The protein below binds the small molecule below.
Small molecule (SMILES): OC[C@H]1O[C@@H](O[C@H]2[C@H](O)[C@@H](O)[C@H](O)O[C@@H]2CO)[C@H](O)[C@@H](O)[C@@H]1O

Sequence of chain 1.A:
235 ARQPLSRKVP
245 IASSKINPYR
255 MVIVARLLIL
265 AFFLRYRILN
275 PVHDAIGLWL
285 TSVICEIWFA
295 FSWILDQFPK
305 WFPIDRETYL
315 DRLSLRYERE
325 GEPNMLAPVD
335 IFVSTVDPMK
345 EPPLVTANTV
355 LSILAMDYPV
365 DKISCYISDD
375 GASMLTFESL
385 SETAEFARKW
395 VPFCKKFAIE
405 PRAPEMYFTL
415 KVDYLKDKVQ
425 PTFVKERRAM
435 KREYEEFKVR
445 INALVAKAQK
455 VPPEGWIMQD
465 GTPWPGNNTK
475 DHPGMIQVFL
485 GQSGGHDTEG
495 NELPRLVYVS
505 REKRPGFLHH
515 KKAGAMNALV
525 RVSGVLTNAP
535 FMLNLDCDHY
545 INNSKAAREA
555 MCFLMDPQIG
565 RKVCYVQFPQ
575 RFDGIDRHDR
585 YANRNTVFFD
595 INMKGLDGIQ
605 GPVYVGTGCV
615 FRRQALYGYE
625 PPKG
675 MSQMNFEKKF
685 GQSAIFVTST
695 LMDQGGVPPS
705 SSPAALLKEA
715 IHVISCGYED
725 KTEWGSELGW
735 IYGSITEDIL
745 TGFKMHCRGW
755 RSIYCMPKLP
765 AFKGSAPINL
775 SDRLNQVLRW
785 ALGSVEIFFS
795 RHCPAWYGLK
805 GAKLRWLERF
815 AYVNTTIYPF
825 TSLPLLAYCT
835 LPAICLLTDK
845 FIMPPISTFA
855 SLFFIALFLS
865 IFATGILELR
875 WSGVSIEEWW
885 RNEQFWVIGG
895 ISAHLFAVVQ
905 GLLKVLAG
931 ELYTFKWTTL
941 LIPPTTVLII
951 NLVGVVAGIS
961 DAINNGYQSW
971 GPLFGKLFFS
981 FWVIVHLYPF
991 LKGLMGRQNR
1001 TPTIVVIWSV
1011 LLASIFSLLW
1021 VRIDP

Binding-site contacts:
Ligand atom C6 contacts residue TRP297 of chain 1.A at 3.4 Å (hydrophobic).
Ligand atom O6 contacts residue GLU887 of chain 1.A at 4.1 Å.
Ligand atom C6 contacts residue TRP883 of chain 1.A at 4.1 Å (hydrophobic).
Ligand atom O2 contacts residue PHE293 of chain 1.A at 4.0 Å.
Ligand atom O2 contacts residue SER296 of chain 1.A at 4.2 Å.
Ligand atom O2 contacts residue TRP890 of chain 1.A at 3.9 Å.
Ligand atom C5 contacts residue TRP297 of chain 1.A at 4.3 Å (hydrophobic).
Ligand atom O3 contacts residue ILE865 of chain 1.A at 3.3 Å.
Ligand atom C6 contacts residue GLU887 of chain 1.A at 3.4 Å.
Ligand atom O6 contacts residue TRP297 of chain 1.A at 3.5 Å.
Ligand atom O5 contacts residue ILE865 of chain 1.A at 3.6 Å.
Ligand atom C3 contacts residue ILE865 of chain 1.A at 4.5 Å (hydrophobic).
Ligand atom C6 contacts residue ILE865 of chain 1.A at 3.8 Å (hydrophobic).
Ligand atom O6 contacts residue ILE865 of chain 1.A at 4.1 Å.
Ligand atom O6 contacts residue TRP883 of chain 1.A at 3.1 Å.
Ligand atom C5 contacts residue ILE865 of chain 1.A at 4.2 Å (hydrophobic).